Sequence of chain 1.B:
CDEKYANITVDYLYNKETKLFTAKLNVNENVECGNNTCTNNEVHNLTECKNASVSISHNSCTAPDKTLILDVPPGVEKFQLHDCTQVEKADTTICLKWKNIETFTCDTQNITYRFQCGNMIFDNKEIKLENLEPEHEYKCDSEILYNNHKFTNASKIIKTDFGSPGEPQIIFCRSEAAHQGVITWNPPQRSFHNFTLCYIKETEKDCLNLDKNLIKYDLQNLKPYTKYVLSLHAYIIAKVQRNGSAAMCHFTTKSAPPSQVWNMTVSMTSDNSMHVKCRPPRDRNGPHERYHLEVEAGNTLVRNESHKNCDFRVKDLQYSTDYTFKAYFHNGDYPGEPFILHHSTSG

The small molecule below binds the protein below.
Small molecule (SMILES): CC(=O)N[C@@H]1[C@@H](O)[C@H](O)[C@@H](CO)O[C@H]1O

Binding-site contacts:
Ligand atom C5 contacts residue ASN249 of chain 1.B at 3.6 Å.
Ligand atom O6 contacts residue HIS239 of chain 1.B at 3.3 Å (h-bond).
Ligand atom C4 contacts residue ASN249 of chain 1.B at 4.2 Å.
Ligand atom C6 contacts residue HIS239 of chain 1.B at 4.1 Å.
Ligand atom O5 contacts residue GLN247 of chain 1.B at 4.0 Å.
Ligand atom O6 contacts residue CYS213 of chain 1.B at 4.3 Å.
Ligand atom C5 contacts residue GLN247 of chain 1.B at 4.0 Å.
Ligand atom C7 contacts residue ASN249 of chain 1.B at 3.8 Å.
Ligand atom O6 contacts residue CYS204 of chain 1.B at 4.4 Å.
Ligand atom C6 contacts residue THR202 of chain 1.B at 3.7 Å.
Ligand atom C5 contacts residue HIS239 of chain 1.B at 4.5 Å.
Ligand atom O5 contacts residue HIS239 of chain 1.B at 3.4 Å.
Ligand atom O5 contacts residue ASN249 of chain 1.B at 2.3 Å (h-bond).
Ligand atom C2 contacts residue ASN249 of chain 1.B at 2.5 Å.
Ligand atom N2 contacts residue ASN249 of chain 1.B at 2.9 Å (h-bond).
Ligand atom C3 contacts residue ASN249 of chain 1.B at 3.8 Å.
Ligand atom O7 contacts residue ASN249 of chain 1.B at 4.3 Å.
Ligand atom C1 contacts residue GLN247 of chain 1.B at 3.9 Å.
Ligand atom C1 contacts residue ASN249 of chain 1.B at 1.4 Å.
Ligand atom O6 contacts residue THR202 of chain 1.B at 3.3 Å.
Ligand atom C1 contacts residue HIS239 of chain 1.B at 4.2 Å.